Binding-site contacts:
Ligand atom C37 contacts residue PHE124 of chain 1.A at 3.7 Å (hydrophobic).
Ligand atom C5 contacts residue ASP226 of chain 1.A at 3.7 Å.
Ligand atom C28 contacts residue VAL127 of chain 1.A at 3.8 Å (hydrophobic).
Ligand atom N6 contacts residue ASP226 of chain 1.A at 2.8 Å (salt-bridge).
Ligand atom C5 contacts residue GLY228 of chain 1.A at 3.2 Å.
Ligand atom C38 contacts residue THR18 of chain 1.A at 3.5 Å.
Ligand atom C27 contacts residue TYR83 of chain 1.A at 3.5 Å (hydrophobic).
Ligand atom C18 contacts residue TYR83 of chain 1.A at 3.4 Å (hydrophobic).
Ligand atom C5 contacts residue ASP38 of chain 1.A at 3.5 Å.
Ligand atom C27 contacts residue VAL127 of chain 1.A at 3.3 Å (hydrophobic).
Ligand atom C17 contacts residue ILE305 of chain 1.A at 3.7 Å (hydrophobic).
Ligand atom C38 contacts residue GLN19 of chain 1.A at 3.7 Å.
Ligand atom C1 contacts residue ASP226 of chain 1.A at 3.4 Å.
Ligand atom N20 contacts residue GLY228 of chain 1.A at 3.2 Å (h-bond).
Ligand atom C2 contacts residue ASP226 of chain 1.A at 3.5 Å.
Ligand atom C16 contacts residue SER84 of chain 1.A at 3.6 Å.
Ligand atom C41 contacts residue THR227 of chain 1.A at 3.3 Å.
Ligand atom C35 contacts residue THR85 of chain 1.A at 3.6 Å.
Ligand atom N6 contacts residue ASP38 of chain 1.A at 2.8 Å (salt-bridge).
Ligand atom O40 contacts residue THR18 of chain 1.A at 3.7 Å.
Ligand atom C36 contacts residue GLY228 of chain 1.A at 3.2 Å.
Ligand atom N20 contacts residue SER84 of chain 1.A at 3.7 Å.
Ligand atom O23 contacts residue THR85 of chain 1.A at 3.2 Å (h-bond).
Ligand atom C3 contacts residue SER84 of chain 1.A at 3.6 Å.
Ligand atom O40 contacts residue TYR20 of chain 1.A at 3.2 Å (h-bond).
Ligand atom C8 contacts residue SER84 of chain 1.A at 3.4 Å.
Ligand atom C41 contacts residue ALA229 of chain 1.A at 3.5 Å (hydrophobic).
Ligand atom O12 contacts residue ILE305 of chain 1.A at 3.5 Å.
Ligand atom C26 contacts residue TYR83 of chain 1.A at 3.6 Å (hydrophobic).
Ligand atom C28 contacts residue ASP38 of chain 1.A at 3.7 Å.
Ligand atom C1 contacts residue GLY40 of chain 1.A at 3.4 Å.
Ligand atom C14 contacts residue TYR83 of chain 1.A at 3.4 Å (hydrophobic).
Ligand atom C39 contacts residue GLY228 of chain 1.A at 3.4 Å.
Ligand atom C15 contacts residue TYR83 of chain 1.A at 3.4 Å (hydrophobic).
Ligand atom C29 contacts residue GLY228 of chain 1.A at 3.4 Å.
Ligand atom C30 contacts residue THR85 of chain 1.A at 3.4 Å.
Ligand atom O19 contacts residue TYR83 of chain 1.A at 3.2 Å.
Ligand atom C41 contacts residue TYR20 of chain 1.A at 3.7 Å (hydrophobic).
Ligand atom C1 contacts residue ASP38 of chain 1.A at 3.4 Å.
Ligand atom O19 contacts residue SER84 of chain 1.A at 3.1 Å (h-bond).

Sequence of chain 1.A:
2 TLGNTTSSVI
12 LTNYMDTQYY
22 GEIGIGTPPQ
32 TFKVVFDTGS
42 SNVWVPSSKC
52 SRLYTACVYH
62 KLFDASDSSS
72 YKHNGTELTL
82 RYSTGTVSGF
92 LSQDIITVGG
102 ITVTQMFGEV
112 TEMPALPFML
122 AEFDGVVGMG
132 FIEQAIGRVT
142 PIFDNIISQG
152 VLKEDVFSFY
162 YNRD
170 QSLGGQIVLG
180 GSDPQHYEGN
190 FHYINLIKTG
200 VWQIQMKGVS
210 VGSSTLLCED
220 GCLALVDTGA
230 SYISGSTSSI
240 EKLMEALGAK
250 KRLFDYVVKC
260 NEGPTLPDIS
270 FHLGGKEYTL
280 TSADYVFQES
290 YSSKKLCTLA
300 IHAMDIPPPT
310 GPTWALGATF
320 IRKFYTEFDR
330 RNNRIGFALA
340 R

A protein and the small-molecule ligand that binds it are described below.
Small molecule (SMILES): COCCCCC1(CNC(=O)[C@@H]2CNC[C@H](NS(=O)(=O)c3ccc(C)cc3)C2)c2ccccc2Oc2ccccc21